Sequence of chain 1.J:
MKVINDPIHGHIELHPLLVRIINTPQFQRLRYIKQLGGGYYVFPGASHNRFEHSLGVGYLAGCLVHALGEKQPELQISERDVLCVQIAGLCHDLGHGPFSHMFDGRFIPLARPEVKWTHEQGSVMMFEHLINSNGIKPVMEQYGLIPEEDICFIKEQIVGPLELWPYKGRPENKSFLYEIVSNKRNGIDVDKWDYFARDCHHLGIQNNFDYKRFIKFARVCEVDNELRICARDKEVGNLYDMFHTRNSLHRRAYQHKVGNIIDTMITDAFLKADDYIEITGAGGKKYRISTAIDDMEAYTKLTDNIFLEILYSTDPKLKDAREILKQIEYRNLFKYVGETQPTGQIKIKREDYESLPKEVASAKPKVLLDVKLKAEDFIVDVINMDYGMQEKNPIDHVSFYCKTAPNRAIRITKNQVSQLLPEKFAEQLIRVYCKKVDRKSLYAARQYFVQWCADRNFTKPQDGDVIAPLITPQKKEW

The small molecule below binds the protein below.
Small molecule (SMILES): Nc1nc2c(ncn2[C@H]2C[C@H](O)[C@@H](CO[P](=O)(O)N[P](=O)(O)OP(=O)(O)O)O2)c(=O)[nH]1

Binding-site contacts:
Ligand atom O1A contacts residue MG1 of chain 1.MC at 1.5 Å.
Ligand atom O1G contacts residue LYS206 of chain 1.J at 3.4 Å.
Ligand atom O3G contacts residue MG1 of chain 1.NC at 2.3 Å.
Ligand atom O2A contacts residue ARG58 of chain 1.J at 2.5 Å (salt-bridge).
Ligand atom O3' contacts residue GLN43 of chain 1.J at 3.4 Å (h-bond).
Ligand atom O3' contacts residue ASP213 of chain 1.J at 2.5 Å (salt-bridge).
Ligand atom C8 contacts residue HIS109 of chain 1.J at 3.3 Å.
Ligand atom O2A contacts residue FE1 of chain 1.LC at 2.3 Å.
Ligand atom PA contacts residue ASP205 of chain 1.J at 3.2 Å.
Ligand atom PA contacts residue FE1 of chain 1.LC at 3.1 Å.
Ligand atom C3' contacts residue ASP213 of chain 1.J at 3.5 Å.
Ligand atom C6 contacts residue GLN269 of chain 1.J at 3.2 Å.
Ligand atom O6 contacts residue GLN269 of chain 1.J at 2.6 Å (h-bond).
Ligand atom PB contacts residue ASP205 of chain 1.J at 3.5 Å.
Ligand atom N1 contacts residue TYR268 of chain 1.J at 3.3 Å (h-bond).
Ligand atom O2B contacts residue MG1 of chain 1.NC at 2.2 Å.
Ligand atom O1A contacts residue ASP101 of chain 1.J at 2.5 Å (salt-bridge).
Ligand atom O1A contacts residue HIS127 of chain 1.J at 2.3 Å (h-bond).
Ligand atom PA contacts residue ASP101 of chain 1.J at 3.5 Å.
Ligand atom O2G contacts residue ARG260 of chain 1.J at 2.9 Å (salt-bridge).
Ligand atom O5' contacts residue HIS109 of chain 1.J at 2.9 Å (h-bond).
Ligand atom PA contacts residue MG1 of chain 1.MC at 2.9 Å.
Ligand atom O2A contacts residue ASP205 of chain 1.J at 3.4 Å (salt-bridge).
Ligand atom O3G contacts residue LYS206 of chain 1.J at 2.7 Å (salt-bridge).
Ligand atom O1A contacts residue FE1 of chain 1.LC at 3.4 Å.
Ligand atom O1B contacts residue HIS109 of chain 1.J at 3.5 Å (h-bond).
Ligand atom N2 contacts residue LEU44 of chain 1.J at 3.2 Å (h-bond).
Ligand atom O2A contacts residue HIS61 of chain 1.J at 3.5 Å (h-bond).
Ligand atom O2B contacts residue ASP205 of chain 1.J at 3.3 Å (salt-bridge).
Ligand atom C3' contacts residue TYR209 of chain 1.J at 3.5 Å (hydrophobic).
Ligand atom N3A contacts residue ASP205 of chain 1.J at 2.4 Å (salt-bridge).
Ligand atom O4' contacts residue ARG58 of chain 1.J at 3.0 Å (salt-bridge).
Ligand atom O1G contacts residue TYR209 of chain 1.J at 2.4 Å (h-bond).
Ligand atom O3' contacts residue TYR209 of chain 1.J at 3.3 Å.
Ligand atom O2A contacts residue ASP101 of chain 1.J at 2.8 Å (salt-bridge).
Ligand atom O4' contacts residue HIS109 of chain 1.J at 3.3 Å.
Ligand atom C4' contacts residue ARG58 of chain 1.J at 3.4 Å.
Ligand atom O1A contacts residue ASP205 of chain 1.J at 3.5 Å (salt-bridge).
Ligand atom O1G contacts residue ARG260 of chain 1.J at 2.9 Å (salt-bridge).
Ligand atom N9 contacts residue HIS109 of chain 1.J at 3.5 Å.